Sequence of chain 21.F:
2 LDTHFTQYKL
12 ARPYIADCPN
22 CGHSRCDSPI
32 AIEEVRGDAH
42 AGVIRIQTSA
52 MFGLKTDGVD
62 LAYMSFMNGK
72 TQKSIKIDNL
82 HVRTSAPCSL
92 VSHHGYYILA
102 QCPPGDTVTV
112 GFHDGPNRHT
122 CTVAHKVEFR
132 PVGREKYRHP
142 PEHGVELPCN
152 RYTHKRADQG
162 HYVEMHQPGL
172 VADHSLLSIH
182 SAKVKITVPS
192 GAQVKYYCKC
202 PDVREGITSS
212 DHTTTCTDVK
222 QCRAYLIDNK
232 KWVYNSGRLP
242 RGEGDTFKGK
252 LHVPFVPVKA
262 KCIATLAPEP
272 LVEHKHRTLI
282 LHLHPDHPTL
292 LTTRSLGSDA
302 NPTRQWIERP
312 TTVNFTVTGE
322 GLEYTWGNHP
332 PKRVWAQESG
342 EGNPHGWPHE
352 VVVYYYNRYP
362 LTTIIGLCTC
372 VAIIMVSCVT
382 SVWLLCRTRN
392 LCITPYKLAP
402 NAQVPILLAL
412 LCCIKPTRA

Binding-site contacts:
Ligand atom O6B contacts residue ARG157 of chain 21.F at 3.3 Å (salt-bridge).
Ligand atom C3 contacts residue LYS156 of chain 21.F at 4.0 Å.
Ligand atom O6B contacts residue LYS156 of chain 21.F at 3.3 Å.
Ligand atom O5B contacts residue LYS156 of chain 21.F at 3.3 Å.
Ligand atom O5 contacts residue ARG157 of chain 21.F at 3.8 Å.
Ligand atom C6 contacts residue HIS94 of chain 21.F at 3.9 Å.
Ligand atom O6B contacts residue HIS94 of chain 21.F at 4.0 Å.
Ligand atom SAG contacts residue THR4 of chain 21.F at 3.9 Å.
Ligand atom O3 contacts residue ALA158 of chain 21.F at 3.0 Å (h-bond).
Ligand atom O6A contacts residue HIS155 of chain 21.F at 3.8 Å.
Ligand atom O4 contacts residue LYS156 of chain 21.F at 3.5 Å.
Ligand atom O3 contacts residue LYS156 of chain 21.F at 3.0 Å.
Ligand atom O6A contacts residue SER93 of chain 21.F at 3.2 Å.
Ligand atom C5 contacts residue HIS155 of chain 21.F at 4.0 Å.
Ligand atom O5 contacts residue HIS155 of chain 21.F at 3.6 Å.
Ligand atom O6A contacts residue LEU62 of chain 21.F at 3.4 Å.
Ligand atom OBI contacts residue LYS156 of chain 21.F at 4.0 Å.
Ligand atom OAF contacts residue THR4 of chain 21.F at 2.9 Å (h-bond).
Ligand atom C3 contacts residue ALA158 of chain 21.F at 4.0 Å (hydrophobic).
Ligand atom OAF contacts residue ALA158 of chain 21.F at 3.3 Å.
Ligand atom C4 contacts residue LYS156 of chain 21.F at 4.0 Å.
Ligand atom C6 contacts residue HIS155 of chain 21.F at 3.4 Å.
Ligand atom O6B contacts residue LEU62 of chain 21.F at 4.0 Å.
Ligand atom C6 contacts residue SER93 of chain 21.F at 4.0 Å.
Ligand atom OAH contacts residue LEU2 of chain 21.F at 2.8 Å (h-bond).
Ligand atom C6 contacts residue LEU62 of chain 21.F at 3.5 Å (hydrophobic).
Ligand atom O4 contacts residue SER93 of chain 21.F at 3.0 Å (h-bond).
Ligand atom OAH contacts residue ARG157 of chain 21.F at 3.1 Å (salt-bridge).
Ligand atom C5 contacts residue LEU62 of chain 21.F at 3.8 Å (hydrophobic).
Ligand atom O3 contacts residue ARG157 of chain 21.F at 3.3 Å (salt-bridge).
Ligand atom O6B contacts residue HIS155 of chain 21.F at 3.3 Å (h-bond).
Ligand atom SAG contacts residue ARG157 of chain 21.F at 3.6 Å (salt-bridge).
Ligand atom OAH contacts residue ASP3 of chain 21.F at 4.0 Å.
Ligand atom OAH contacts residue THR4 of chain 21.F at 3.7 Å.
Ligand atom OAF contacts residue ARG157 of chain 21.F at 2.8 Å (salt-bridge).
Ligand atom O5 contacts residue LYS156 of chain 21.F at 3.4 Å.
Ligand atom C2 contacts residue ALA158 of chain 21.F at 3.7 Å (hydrophobic).
Ligand atom O4 contacts residue HIS155 of chain 21.F at 3.5 Å (h-bond).
Ligand atom O6A contacts residue HIS94 of chain 21.F at 3.2 Å (h-bond).
Ligand atom C3 contacts residue ARG157 of chain 21.F at 3.7 Å.

The small molecule below binds the protein below.
Small molecule (SMILES): O=C(O)[C@@H]1O[C@H](O[C@H]2[C@@H](OS(=O)(=O)O)O[C@@H](O)[C@H](NS(=O)(=O)O)[C@H]2O)[C@@H](OS(=O)(=O)O)[C@H](O)[C@@H]1O